Binding-site contacts:
Ligand atom C1 contacts residue ASN427 of chain 1.A at 1.4 Å.
Ligand atom N2 contacts residue THR429 of chain 1.A at 4.2 Å.
Ligand atom C6 contacts residue TYR425 of chain 1.A at 3.5 Å (hydrophobic).
Ligand atom C5 contacts residue ASN427 of chain 1.A at 3.7 Å.
Ligand atom C1 contacts residue THR429 of chain 1.A at 3.9 Å.
Ligand atom O5 contacts residue ASN427 of chain 1.A at 2.4 Å (h-bond).
Ligand atom C7 contacts residue ASN427 of chain 1.A at 3.1 Å.
Ligand atom O4 contacts residue TYR425 of chain 1.A at 4.4 Å.
Ligand atom O5 contacts residue TYR425 of chain 1.A at 4.0 Å.
Ligand atom C8 contacts residue THR429 of chain 1.A at 4.2 Å.
Ligand atom N2 contacts residue ASN427 of chain 1.A at 2.9 Å (h-bond).
Ligand atom C3 contacts residue ASN427 of chain 1.A at 3.8 Å.
Ligand atom C5 contacts residue TYR425 of chain 1.A at 3.6 Å (hydrophobic).
Ligand atom C2 contacts residue THR429 of chain 1.A at 4.5 Å.
Ligand atom C4 contacts residue ASN427 of chain 1.A at 4.2 Å.
Ligand atom C8 contacts residue ASN427 of chain 1.A at 4.3 Å.
Ligand atom C2 contacts residue ASN427 of chain 1.A at 2.5 Å.
Ligand atom C1 contacts residue TYR425 of chain 1.A at 4.2 Å (hydrophobic).
Ligand atom O7 contacts residue ASN427 of chain 1.A at 3.0 Å (h-bond).

Sequence of chain 1.A:
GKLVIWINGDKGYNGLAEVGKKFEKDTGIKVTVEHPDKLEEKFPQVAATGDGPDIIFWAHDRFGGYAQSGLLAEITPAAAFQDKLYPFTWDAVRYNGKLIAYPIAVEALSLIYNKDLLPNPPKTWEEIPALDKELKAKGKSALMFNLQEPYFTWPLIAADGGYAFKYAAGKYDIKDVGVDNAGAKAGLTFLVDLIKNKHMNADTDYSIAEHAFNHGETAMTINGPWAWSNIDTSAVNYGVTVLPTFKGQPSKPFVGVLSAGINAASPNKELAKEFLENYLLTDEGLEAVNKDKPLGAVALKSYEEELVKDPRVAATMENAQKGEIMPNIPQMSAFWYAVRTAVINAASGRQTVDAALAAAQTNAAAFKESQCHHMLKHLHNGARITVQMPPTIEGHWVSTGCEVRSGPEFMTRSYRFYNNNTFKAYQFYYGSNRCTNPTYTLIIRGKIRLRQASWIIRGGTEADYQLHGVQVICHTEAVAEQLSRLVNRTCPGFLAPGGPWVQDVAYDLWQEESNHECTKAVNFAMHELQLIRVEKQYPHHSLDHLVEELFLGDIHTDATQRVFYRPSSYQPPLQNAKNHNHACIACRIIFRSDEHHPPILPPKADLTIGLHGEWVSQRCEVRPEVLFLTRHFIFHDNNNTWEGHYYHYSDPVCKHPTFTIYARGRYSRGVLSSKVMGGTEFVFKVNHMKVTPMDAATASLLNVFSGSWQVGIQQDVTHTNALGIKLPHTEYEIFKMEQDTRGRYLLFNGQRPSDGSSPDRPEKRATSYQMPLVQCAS

A small-molecule ligand and the protein it binds are described below.
Small molecule (SMILES): CC(=O)N[C@@H]1[C@@H](O)[C@H](O)[C@@H](CO)O[C@H]1O